A protein and the small-molecule ligand that binds it are described below.
Small molecule (SMILES): Nc1nc2c(ncn2[C@@H]2O[C@H](CO[P](=O)(O)O[P](=O)(O)OP(O)(O)=S)[C@@H](O)[C@H]2O)c(=O)[nH]1

Sequence of chain 1.B:
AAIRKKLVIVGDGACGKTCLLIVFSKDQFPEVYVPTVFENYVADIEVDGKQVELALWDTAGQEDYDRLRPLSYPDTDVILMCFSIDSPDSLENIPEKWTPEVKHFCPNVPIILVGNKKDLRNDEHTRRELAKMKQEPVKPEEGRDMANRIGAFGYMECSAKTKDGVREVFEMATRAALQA

Binding-site contacts:
Ligand atom O1A contacts residue CYS20 of chain 1.B at 2.9 Å (h-bond).
Ligand atom O6 contacts residue LYS162 of chain 1.B at 3.5 Å.
Ligand atom C2 contacts residue LEU121 of chain 1.B at 3.5 Å (hydrophobic).
Ligand atom S1G contacts residue THR37 of chain 1.B at 2.8 Å (h-bond).
Ligand atom O1A contacts residue GLY17 of chain 1.B at 3.8 Å.
Ligand atom O2G contacts residue ASP59 of chain 1.B at 3.3 Å (salt-bridge).
Ligand atom O2A contacts residue THR19 of chain 1.B at 3.2 Å.
Ligand atom O6 contacts residue ASP120 of chain 1.B at 3.4 Å (salt-bridge).
Ligand atom N1 contacts residue LEU121 of chain 1.B at 3.7 Å.
Ligand atom O3A contacts residue GLY17 of chain 1.B at 3.0 Å (h-bond).
Ligand atom N2 contacts residue LEU121 of chain 1.B at 3.1 Å.
Ligand atom O3A contacts residue LYS18 of chain 1.B at 3.8 Å.
Ligand atom O2G contacts residue THR19 of chain 1.B at 3.2 Å.
Ligand atom PB contacts residue LYS18 of chain 1.B at 3.7 Å.
Ligand atom S1G contacts residue THR19 of chain 1.B at 3.5 Å.
Ligand atom O2B contacts residue CYS16 of chain 1.B at 3.4 Å (h-bond).
Ligand atom O2B contacts residue GLY17 of chain 1.B at 3.1 Å (h-bond).
Ligand atom S1G contacts residue PRO36 of chain 1.B at 2.9 Å (h-bond).
Ligand atom PA contacts residue THR19 of chain 1.B at 3.5 Å.
Ligand atom O1A contacts residue VAL35 of chain 1.B at 3.6 Å.
Ligand atom O3G contacts residue THR37 of chain 1.B at 3.5 Å (h-bond).
Ligand atom O3B contacts residue THR19 of chain 1.B at 2.9 Å.
Ligand atom N1 contacts residue LYS162 of chain 1.B at 3.8 Å.
Ligand atom C8 contacts residue CYS20 of chain 1.B at 3.6 Å (hydrophobic).
Ligand atom O1A contacts residue THR19 of chain 1.B at 2.8 Å.
Ligand atom O2B contacts residue LYS18 of chain 1.B at 2.8 Å (salt-bridge).
Ligand atom O2B contacts residue ALA15 of chain 1.B at 3.6 Å (h-bond).
Ligand atom N1 contacts residue ASP120 of chain 1.B at 3.4 Å (salt-bridge).
Ligand atom O1B contacts residue ALA15 of chain 1.B at 2.4 Å (h-bond).
Ligand atom O2A contacts residue VAL35 of chain 1.B at 3.6 Å.
Ligand atom O1B contacts residue GLY14 of chain 1.B at 3.6 Å.
Ligand atom PB contacts residue GLY17 of chain 1.B at 3.6 Å.
Ligand atom O3G contacts residue MG1 of chain 1.F at 3.2 Å.
Ligand atom O3A contacts residue ALA15 of chain 1.B at 3.3 Å.
Ligand atom PG contacts residue THR19 of chain 1.B at 3.5 Å.
Ligand atom PG contacts residue THR37 of chain 1.B at 2.9 Å.
Ligand atom PB contacts residue ALA15 of chain 1.B at 3.4 Å.
Ligand atom C5' contacts residue ALA15 of chain 1.B at 3.7 Å (hydrophobic).
Ligand atom O2G contacts residue THR60 of chain 1.B at 3.8 Å.
Ligand atom O2G contacts residue THR37 of chain 1.B at 2.3 Å (h-bond).